A protein and the small-molecule ligand that binds it are described below.
Small molecule (SMILES): O=c1cc[nH]c(=O)[nH]1

Sequence of chain 1.D:
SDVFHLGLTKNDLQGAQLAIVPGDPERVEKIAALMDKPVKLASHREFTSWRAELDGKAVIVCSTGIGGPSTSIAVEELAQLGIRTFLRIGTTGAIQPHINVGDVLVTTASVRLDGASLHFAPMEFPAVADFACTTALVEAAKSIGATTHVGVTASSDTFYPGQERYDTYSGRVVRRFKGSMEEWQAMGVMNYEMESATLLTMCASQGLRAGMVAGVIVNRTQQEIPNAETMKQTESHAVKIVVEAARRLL

Binding-site contacts:
Ligand atom O2 contacts residue MET197 of chain 1.D at 3.3 Å.
Ligand atom C6 contacts residue THR94 of chain 1.D at 3.3 Å.
Ligand atom N3 contacts residue PHE162 of chain 1.D at 3.8 Å.
Ligand atom N1 contacts residue THR94 of chain 1.D at 3.3 Å (h-bond).
Ligand atom C2 contacts residue THR94 of chain 1.D at 4.4 Å.
Ligand atom N3 contacts residue ARG168 of chain 1.D at 3.7 Å.
Ligand atom O4 contacts residue VAL221 of chain 1.D at 3.8 Å.
Ligand atom C4 contacts residue PHE162 of chain 1.D at 3.9 Å (hydrophobic).
Ligand atom O2 contacts residue TYR195 of chain 1.D at 3.7 Å.
Ligand atom O4 contacts residue GLY96 of chain 1.D at 3.9 Å.
Ligand atom N3 contacts residue GLN166 of chain 1.D at 2.7 Å (h-bond).
Ligand atom O2 contacts residue PHE162 of chain 1.D at 4.1 Å.
Ligand atom C4 contacts residue THR95 of chain 1.D at 4.2 Å.
Ligand atom O2 contacts residue GLU196 of chain 1.D at 3.5 Å.
Ligand atom C6 contacts residue ILE220 of chain 1.D at 4.2 Å (hydrophobic).
Ligand atom C2 contacts residue TYR195 of chain 1.D at 3.6 Å (hydrophobic).
Ligand atom C2 contacts residue GLU196 of chain 1.D at 4.1 Å.
Ligand atom C4 contacts residue TYR195 of chain 1.D at 4.3 Å (hydrophobic).
Ligand atom C2 contacts residue GLN166 of chain 1.D at 3.3 Å.
Ligand atom N1 contacts residue PHE162 of chain 1.D at 4.4 Å.
Ligand atom N3 contacts residue TYR195 of chain 1.D at 3.7 Å.
Ligand atom N3 contacts residue GLY96 of chain 1.D at 4.4 Å.
Ligand atom O4 contacts residue PHE162 of chain 1.D at 4.3 Å.
Ligand atom N1 contacts residue THR95 of chain 1.D at 4.0 Å.
Ligand atom O4 contacts residue ARG168 of chain 1.D at 2.6 Å (salt-bridge).
Ligand atom C5 contacts residue THR94 of chain 1.D at 4.4 Å.
Ligand atom C5 contacts residue PHE162 of chain 1.D at 4.3 Å (hydrophobic).
Ligand atom C4 contacts residue GLN166 of chain 1.D at 3.5 Å.
Ligand atom N1 contacts residue TYR195 of chain 1.D at 4.0 Å.
Ligand atom C4 contacts residue VAL221 of chain 1.D at 4.5 Å (hydrophobic).
Ligand atom C4 contacts residue GLY96 of chain 1.D at 3.9 Å.
Ligand atom C2 contacts residue PHE162 of chain 1.D at 4.0 Å (hydrophobic).
Ligand atom C5 contacts residue GLY96 of chain 1.D at 3.8 Å.
Ligand atom C6 contacts residue THR95 of chain 1.D at 3.6 Å.
Ligand atom C6 contacts residue GLY96 of chain 1.D at 4.2 Å.
Ligand atom O2 contacts residue GLN166 of chain 1.D at 2.6 Å (h-bond).
Ligand atom C4 contacts residue ARG168 of chain 1.D at 3.6 Å.
Ligand atom O4 contacts residue GLN166 of chain 1.D at 3.4 Å (h-bond).
Ligand atom C5 contacts residue ILE220 of chain 1.D at 4.0 Å (hydrophobic).
Ligand atom C5 contacts residue THR95 of chain 1.D at 3.6 Å.